Sequence of chain 1.B:
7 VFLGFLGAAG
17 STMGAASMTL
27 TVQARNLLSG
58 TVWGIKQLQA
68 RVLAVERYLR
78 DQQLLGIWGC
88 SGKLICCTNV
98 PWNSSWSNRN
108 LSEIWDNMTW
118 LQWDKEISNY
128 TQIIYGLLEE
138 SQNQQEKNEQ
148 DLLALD

Binding-site contacts:
Ligand atom C2 contacts residue ASN126 of chain 1.B at 2.5 Å.
Ligand atom O5 contacts residue ASN126 of chain 1.B at 2.4 Å (h-bond).
Ligand atom O7 contacts residue ASN126 of chain 1.B at 4.5 Å.
Ligand atom O6 contacts residue ASN126 of chain 1.B at 4.2 Å.
Ligand atom C3 contacts residue ASN126 of chain 1.B at 3.8 Å.
Ligand atom C8 contacts residue LYS122 of chain 1.B at 4.4 Å.
Ligand atom C4 contacts residue ASN126 of chain 1.B at 4.2 Å.
Ligand atom C5 contacts residue ASN126 of chain 1.B at 3.6 Å.
Ligand atom C7 contacts residue ASN126 of chain 1.B at 3.9 Å.
Ligand atom C1 contacts residue ASN126 of chain 1.B at 1.4 Å.
Ligand atom N2 contacts residue ASN126 of chain 1.B at 2.9 Å (h-bond).
Ligand atom C8 contacts residue GLU123 of chain 1.B at 3.8 Å.

A small-molecule ligand and the protein it binds are described below.
Small molecule (SMILES): CC(=O)N[C@@H]1[C@@H](O)[C@H](O)[C@@H](CO)O[C@H]1O